Sequence of chain 1.A:
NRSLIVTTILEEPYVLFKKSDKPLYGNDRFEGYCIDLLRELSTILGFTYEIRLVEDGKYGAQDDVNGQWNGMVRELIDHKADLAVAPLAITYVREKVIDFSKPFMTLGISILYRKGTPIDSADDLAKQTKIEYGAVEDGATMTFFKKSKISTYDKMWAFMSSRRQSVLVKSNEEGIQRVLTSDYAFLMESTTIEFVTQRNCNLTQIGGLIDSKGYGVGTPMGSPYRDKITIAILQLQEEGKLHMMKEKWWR

Binding-site contacts:
Ligand atom C contacts residue ARG96 of chain 1.A at 3.5 Å.
Ligand atom O contacts residue TYR61 of chain 1.A at 3.4 Å.
Ligand atom C contacts residue GLU191 of chain 1.A at 4.3 Å.
Ligand atom OXT contacts residue LEU90 of chain 1.A at 3.6 Å.
Ligand atom CG contacts residue GLU191 of chain 1.A at 3.9 Å.
Ligand atom CD contacts residue ALA142 of chain 1.A at 4.4 Å (hydrophobic).
Ligand atom O contacts residue ALA142 of chain 1.A at 2.7 Å (h-bond).
Ligand atom OXT contacts residue TYR61 of chain 1.A at 3.5 Å.
Ligand atom OE2 contacts residue THR143 of chain 1.A at 2.7 Å (h-bond).
Ligand atom CB contacts residue ALA142 of chain 1.A at 4.2 Å (hydrophobic).
Ligand atom CA contacts residue GLU191 of chain 1.A at 3.3 Å.
Ligand atom CD contacts residue THR143 of chain 1.A at 3.3 Å.
Ligand atom OXT contacts residue ALA142 of chain 1.A at 4.3 Å.
Ligand atom OE1 contacts residue THR143 of chain 1.A at 2.9 Å (h-bond).
Ligand atom C contacts residue ALA91 of chain 1.A at 4.1 Å (hydrophobic).
Ligand atom OXT contacts residue ALA91 of chain 1.A at 3.0 Å (h-bond).
Ligand atom C contacts residue PRO89 of chain 1.A at 4.2 Å (hydrophobic).
Ligand atom N contacts residue PRO89 of chain 1.A at 3.0 Å (h-bond).
Ligand atom CD contacts residue GLU191 of chain 1.A at 3.9 Å.
Ligand atom CA contacts residue ALA142 of chain 1.A at 4.0 Å (hydrophobic).
Ligand atom CB contacts residue GLY141 of chain 1.A at 4.3 Å.
Ligand atom O contacts residue GLY141 of chain 1.A at 3.4 Å.
Ligand atom OE2 contacts residue MET190 of chain 1.A at 4.3 Å.
Ligand atom OE1 contacts residue GLU191 of chain 1.A at 4.3 Å.
Ligand atom OE1 contacts residue GLY141 of chain 1.A at 3.7 Å.
Ligand atom OE2 contacts residue GLU191 of chain 1.A at 3.5 Å.
Ligand atom CB contacts residue GLU191 of chain 1.A at 4.3 Å.
Ligand atom CA contacts residue PRO89 of chain 1.A at 4.1 Å (hydrophobic).
Ligand atom OXT contacts residue ARG96 of chain 1.A at 2.9 Å (salt-bridge).
Ligand atom CG contacts residue VAL138 of chain 1.A at 4.3 Å (hydrophobic).
Ligand atom CA contacts residue TYR61 of chain 1.A at 3.9 Å (hydrophobic).
Ligand atom C contacts residue TYR61 of chain 1.A at 3.5 Å (hydrophobic).
Ligand atom N contacts residue TYR61 of chain 1.A at 3.8 Å.
Ligand atom N contacts residue GLU191 of chain 1.A at 2.7 Å (salt-bridge).
Ligand atom O contacts residue ARG96 of chain 1.A at 2.7 Å (salt-bridge).
Ligand atom CB contacts residue TYR61 of chain 1.A at 3.6 Å (hydrophobic).
Ligand atom C contacts residue ALA142 of chain 1.A at 3.6 Å (hydrophobic).
Ligand atom N contacts residue TYR217 of chain 1.A at 4.0 Å.
Ligand atom OE1 contacts residue ALA142 of chain 1.A at 3.2 Å (h-bond).
Ligand atom OXT contacts residue PRO89 of chain 1.A at 3.5 Å (h-bond).

A protein and the small-molecule ligand that binds it are described below.
Small molecule (SMILES): N[C@@H](CCC(=O)O)C(=O)O